Binding-site contacts:
Ligand atom C04 contacts residue HEM1 of chain 1.C at 3.4 Å.
Ligand atom C22 contacts residue HEM1 of chain 1.C at 3.2 Å.
Ligand atom N02 contacts residue PRO269 of chain 1.A at 3.8 Å.
Ligand atom N02 contacts residue TYR292 of chain 1.A at 3.5 Å.
Ligand atom C03 contacts residue HEM1 of chain 1.C at 3.0 Å.
Ligand atom C07 contacts residue VAL271 of chain 1.A at 3.2 Å (hydrophobic).
Ligand atom C11 contacts residue HEM1 of chain 1.C at 3.4 Å.
Ligand atom C28 contacts residue H4B1 of chain 1.D at 3.5 Å.
Ligand atom C07 contacts residue HEM1 of chain 1.C at 3.6 Å.
Ligand atom C05 contacts residue HEM1 of chain 1.C at 3.6 Å.
Ligand atom C30 contacts residue HEM1 of chain 1.C at 3.7 Å.
Ligand atom C23 contacts residue TYR410 of chain 1.A at 3.3 Å (hydrophobic).
Ligand atom C25 contacts residue TRP382 of chain 1.A at 3.8 Å (hydrophobic).
Ligand atom C10 contacts residue GLU296 of chain 1.A at 3.5 Å.
Ligand atom C28 contacts residue TRP382 of chain 1.A at 3.8 Å (hydrophobic).
Ligand atom C23 contacts residue HEM1 of chain 1.C at 3.5 Å.
Ligand atom N02 contacts residue HEM1 of chain 1.C at 3.6 Å.
Ligand atom C21 contacts residue HEM1 of chain 1.C at 3.7 Å.
Ligand atom N01 contacts residue HEM1 of chain 1.C at 3.9 Å.
Ligand atom N01 contacts residue GLU296 of chain 1.A at 2.7 Å (salt-bridge).
Ligand atom C06 contacts residue HEM1 of chain 1.C at 3.3 Å.
Ligand atom C02 contacts residue GLU296 of chain 1.A at 3.5 Å.
Ligand atom C09 contacts residue GLU296 of chain 1.A at 3.5 Å.
Ligand atom C10 contacts residue HEM1 of chain 1.C at 3.8 Å.
Ligand atom N29 contacts residue TRP382 of chain 1.A at 4.0 Å.
Ligand atom C06 contacts residue VAL271 of chain 1.A at 3.5 Å (hydrophobic).
Ligand atom N29 contacts residue H4B1 of chain 1.D at 2.9 Å (h-bond).
Ligand atom C09 contacts residue HEM1 of chain 1.C at 3.4 Å.
Ligand atom C30 contacts residue H4B1 of chain 1.D at 3.1 Å.
Ligand atom C22 contacts residue TYR410 of chain 1.A at 3.9 Å (hydrophobic).
Ligand atom C06 contacts residue PHE288 of chain 1.A at 3.7 Å (hydrophobic).
Ligand atom C02 contacts residue TRP291 of chain 1.A at 3.8 Å (hydrophobic).
Ligand atom CL contacts residue MET40 of chain 1.A at 3.9 Å.
Ligand atom N29 contacts residue HEM1 of chain 1.C at 3.0 Å (h-bond).
Ligand atom C26 contacts residue HEM1 of chain 1.C at 3.6 Å.
Ligand atom C08 contacts residue VAL271 of chain 1.A at 3.7 Å (hydrophobic).
Ligand atom C02 contacts residue HEM1 of chain 1.C at 3.6 Å.
Ligand atom N02 contacts residue GLU296 of chain 1.A at 2.7 Å (salt-bridge).
Ligand atom C08 contacts residue HEM1 of chain 1.C at 3.7 Å.
Ligand atom N02 contacts residue TRP291 of chain 1.A at 2.7 Å (h-bond).

Sequence of chain 1.A:
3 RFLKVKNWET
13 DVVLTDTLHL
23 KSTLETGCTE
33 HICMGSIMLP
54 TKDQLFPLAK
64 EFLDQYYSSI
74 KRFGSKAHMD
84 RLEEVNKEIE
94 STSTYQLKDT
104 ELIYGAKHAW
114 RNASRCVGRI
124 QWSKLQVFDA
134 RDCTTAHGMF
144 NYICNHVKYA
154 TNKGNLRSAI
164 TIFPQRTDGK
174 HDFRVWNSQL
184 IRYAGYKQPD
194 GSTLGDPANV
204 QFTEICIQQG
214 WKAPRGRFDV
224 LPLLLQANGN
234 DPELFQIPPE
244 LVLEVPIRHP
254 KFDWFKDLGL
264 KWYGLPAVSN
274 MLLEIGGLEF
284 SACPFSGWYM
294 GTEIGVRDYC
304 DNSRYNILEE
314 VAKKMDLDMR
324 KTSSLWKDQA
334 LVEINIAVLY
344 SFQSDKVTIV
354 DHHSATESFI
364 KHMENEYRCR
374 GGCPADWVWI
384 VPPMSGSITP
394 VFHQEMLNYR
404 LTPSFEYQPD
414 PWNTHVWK

A protein and the small-molecule ligand that binds it are described below.
Small molecule (SMILES): CNCc1cc(OCc2ccc3ccc(N)nc3c2)ccc1Cl